Sequence of chain 2.D:
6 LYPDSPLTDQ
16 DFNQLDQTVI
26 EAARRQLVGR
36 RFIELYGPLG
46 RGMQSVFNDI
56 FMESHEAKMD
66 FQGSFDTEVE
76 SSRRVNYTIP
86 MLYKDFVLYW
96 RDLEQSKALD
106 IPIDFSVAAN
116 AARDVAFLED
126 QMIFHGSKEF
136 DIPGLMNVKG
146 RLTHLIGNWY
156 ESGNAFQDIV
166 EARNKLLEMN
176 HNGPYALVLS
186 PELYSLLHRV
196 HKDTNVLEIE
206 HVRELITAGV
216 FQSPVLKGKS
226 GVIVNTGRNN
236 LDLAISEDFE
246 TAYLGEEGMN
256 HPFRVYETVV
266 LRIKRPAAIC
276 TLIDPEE

This small molecule binds to this protein.
Small molecule (SMILES): CC[C@H](C)[C@H](NC(=O)[C@H](CC(C)C)NC(=O)[C@H](CO)NC(=O)CNC(=O)[C@@H](NC(=O)[C@@H](N)[C@@H](C)O)C(C)C)C(=O)N[C@H](C=O)CCC(N)=O

Binding-site contacts:
Ligand atom CB contacts residue PRO43 of chain 2.D at 3.8 Å (hydrophobic).
Ligand atom CD contacts residue ARG36 of chain 2.D at 4.1 Å.
Ligand atom C contacts residue ARG36 of chain 2.D at 3.2 Å.
Ligand atom OE1 contacts residue ARG36 of chain 2.D at 3.8 Å.
Ligand atom OG contacts residue ILE25 of chain 2.D at 4.0 Å.
Ligand atom C contacts residue ASP243 of chain 2.D at 3.9 Å.
Ligand atom CD1 contacts residue LEU32 of chain 2.D at 3.8 Å (hydrophobic).
Ligand atom CG contacts residue LEU40 of chain 2.D at 4.4 Å (hydrophobic).
Ligand atom N contacts residue PRO43 of chain 2.D at 4.4 Å.
Ligand atom CG1 contacts residue ARG35 of chain 2.D at 4.2 Å.
Ligand atom O contacts residue ASP243 of chain 2.D at 4.1 Å.
Ligand atom CB contacts residue ASP243 of chain 2.D at 4.3 Å.
Ligand atom CB contacts residue ARG35 of chain 2.D at 4.1 Å.
Ligand atom C contacts residue ASP243 of chain 2.D at 3.8 Å.
Ligand atom CB contacts residue LEU40 of chain 2.D at 4.1 Å (hydrophobic).
Ligand atom N contacts residue ASP243 of chain 2.D at 3.2 Å (salt-bridge).
Ligand atom CA contacts residue ARG29 of chain 2.D at 4.0 Å.
Ligand atom N contacts residue ASP243 of chain 2.D at 2.8 Å (salt-bridge).
Ligand atom OG contacts residue ARG29 of chain 2.D at 4.3 Å.
Ligand atom CD1 contacts residue LEU40 of chain 2.D at 3.8 Å (hydrophobic).
Ligand atom CA contacts residue ARG35 of chain 2.D at 3.9 Å.
Ligand atom CG2 contacts residue PRO43 of chain 2.D at 3.9 Å (hydrophobic).
Ligand atom CD1 contacts residue ARG29 of chain 2.D at 4.4 Å.
Ligand atom N contacts residue ARG35 of chain 2.D at 4.1 Å.
Ligand atom CG2 contacts residue ASP243 of chain 2.D at 3.3 Å.
Ligand atom O contacts residue ARG29 of chain 2.D at 3.8 Å.
Ligand atom CA contacts residue PRO43 of chain 2.D at 4.4 Å (hydrophobic).
Ligand atom CD1 contacts residue ARG35 of chain 2.D at 4.5 Å.
Ligand atom O contacts residue ARG36 of chain 2.D at 3.6 Å (salt-bridge).
Ligand atom CB contacts residue ARG29 of chain 2.D at 4.1 Å.
Ligand atom CB contacts residue ARG35 of chain 2.D at 3.5 Å.
Ligand atom C contacts residue ARG35 of chain 2.D at 4.4 Å.
Ligand atom NE2 contacts residue ARG36 of chain 2.D at 3.9 Å.
Ligand atom O contacts residue ARG35 of chain 2.D at 3.4 Å (salt-bridge).
Ligand atom CA contacts residue ASP243 of chain 2.D at 4.4 Å.
Ligand atom CA contacts residue ASP243 of chain 2.D at 3.3 Å.
Ligand atom CA contacts residue ASP243 of chain 2.D at 4.3 Å.
Ligand atom O contacts residue ARG35 of chain 2.D at 3.1 Å (salt-bridge).
Ligand atom C contacts residue ARG35 of chain 2.D at 3.6 Å.
Ligand atom CG2 contacts residue LEU40 of chain 2.D at 4.2 Å (hydrophobic).